Binding-site contacts:
Ligand atom O5 contacts residue VAL88 of chain 1.C at 3.9 Å.
Ligand atom C2 contacts residue ASN26 of chain 1.C at 2.5 Å.
Ligand atom O6 contacts residue VAL88 of chain 1.C at 3.5 Å.
Ligand atom C8 contacts residue ASP25 of chain 1.C at 3.6 Å.
Ligand atom C1 contacts residue VAL88 of chain 1.C at 4.3 Å (hydrophobic).
Ligand atom C7 contacts residue GLY24 of chain 1.C at 4.3 Å.
Ligand atom C5 contacts residue ARG73 of chain 1.C at 3.9 Å.
Ligand atom C5 contacts residue ARG89 of chain 1.C at 4.4 Å.
Ligand atom C5 contacts residue ASN26 of chain 1.C at 3.6 Å.
Ligand atom O4 contacts residue ARG73 of chain 1.C at 3.1 Å (salt-bridge).
Ligand atom C4 contacts residue ASN26 of chain 1.C at 4.2 Å.
Ligand atom C3 contacts residue ASN26 of chain 1.C at 3.8 Å.
Ligand atom C4 contacts residue ARG73 of chain 1.C at 3.9 Å.
Ligand atom C1 contacts residue ASN26 of chain 1.C at 1.4 Å.
Ligand atom C5 contacts residue VAL88 of chain 1.C at 3.7 Å (hydrophobic).
Ligand atom C5 contacts residue ASN26 of chain 1.C at 4.1 Å.
Ligand atom C5 contacts residue VAL88 of chain 1.C at 4.3 Å (hydrophobic).
Ligand atom C6 contacts residue SER86 of chain 1.C at 4.0 Å.
Ligand atom C6 contacts residue VAL88 of chain 1.C at 3.8 Å (hydrophobic).
Ligand atom O7 contacts residue ASN26 of chain 1.C at 2.8 Å (h-bond).
Ligand atom N2 contacts residue ASN26 of chain 1.C at 2.9 Å (h-bond).
Ligand atom C3 contacts residue ARG73 of chain 1.C at 4.4 Å.
Ligand atom C2 contacts residue ARG73 of chain 1.C at 3.6 Å.
Ligand atom C1 contacts residue ARG73 of chain 1.C at 3.4 Å.
Ligand atom O5 contacts residue ASN26 of chain 1.C at 2.4 Å (h-bond).
Ligand atom C7 contacts residue ASN26 of chain 1.C at 3.0 Å.
Ligand atom C6 contacts residue ARG73 of chain 1.C at 4.2 Å.
Ligand atom C6 contacts residue ASN26 of chain 1.C at 4.0 Å.
Ligand atom O5 contacts residue VAL88 of chain 1.C at 3.0 Å.
Ligand atom O5 contacts residue ARG73 of chain 1.C at 3.0 Å (salt-bridge).
Ligand atom C8 contacts residue GLY24 of chain 1.C at 3.2 Å.
Ligand atom C6 contacts residue VAL88 of chain 1.C at 4.5 Å (hydrophobic).
Ligand atom C1 contacts residue VAL88 of chain 1.C at 3.7 Å (hydrophobic).
Ligand atom C8 contacts residue ASN26 of chain 1.C at 3.7 Å.

This small molecule binds to this protein.
Small molecule (SMILES): CC(=O)N[C@H]1[C@H](O[C@H]2[C@H](O)[C@@H](NC(C)=O)CO[C@@H]2CO[C@@H]2O[C@@H](C)[C@@H](O)[C@@H](O)[C@@H]2O)O[C@H](CO)[C@@H](O[C@@H]2O[C@H](CO)[C@@H](O)[C@H](O)[C@@H]2O)[C@@H]1O

Sequence of chain 1.C:
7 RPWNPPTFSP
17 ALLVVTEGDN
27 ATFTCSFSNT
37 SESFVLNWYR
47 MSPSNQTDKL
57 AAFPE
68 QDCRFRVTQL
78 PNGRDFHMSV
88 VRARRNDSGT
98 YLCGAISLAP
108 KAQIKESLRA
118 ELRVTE